This protein binds this small molecule.
Small molecule (SMILES): N[C@@H](CC(=O)O)C(=O)O

Binding-site contacts:
Ligand atom CG contacts residue TYR190 of chain 1.A at 3.3 Å (hydrophobic).
Ligand atom C contacts residue TRP84 of chain 1.A at 3.6 Å (hydrophobic).
Ligand atom OD1 contacts residue GLN1 of chain 1.D at 3.8 Å.
Ligand atom N contacts residue GLN1 of chain 1.D at 3.7 Å.
Ligand atom CA contacts residue TRP84 of chain 1.A at 4.2 Å (hydrophobic).
Ligand atom OD1 contacts residue TYR190 of chain 1.A at 3.5 Å (h-bond).
Ligand atom CG contacts residue GLN1 of chain 1.D at 3.7 Å.
Ligand atom O contacts residue TRP84 of chain 1.A at 3.9 Å.
Ligand atom C contacts residue TYR190 of chain 1.A at 3.9 Å (hydrophobic).
Ligand atom CB contacts residue TYR190 of chain 1.A at 3.6 Å (hydrophobic).
Ligand atom O contacts residue ARG111 of chain 1.A at 2.8 Å (salt-bridge).
Ligand atom O contacts residue GLN1 of chain 1.D at 2.2 Å (h-bond).
Ligand atom CA contacts residue TYR190 of chain 1.A at 4.4 Å (hydrophobic).
Ligand atom C contacts residue ARG111 of chain 1.A at 3.9 Å.
Ligand atom CA contacts residue GLN1 of chain 1.D at 2.4 Å.
Ligand atom C contacts residue GLN1 of chain 1.D at 1.3 Å.
Ligand atom CB contacts residue GLN1 of chain 1.D at 3.0 Å.
Ligand atom OD2 contacts residue TYR190 of chain 1.A at 3.4 Å.

Sequence of chain 1.A:
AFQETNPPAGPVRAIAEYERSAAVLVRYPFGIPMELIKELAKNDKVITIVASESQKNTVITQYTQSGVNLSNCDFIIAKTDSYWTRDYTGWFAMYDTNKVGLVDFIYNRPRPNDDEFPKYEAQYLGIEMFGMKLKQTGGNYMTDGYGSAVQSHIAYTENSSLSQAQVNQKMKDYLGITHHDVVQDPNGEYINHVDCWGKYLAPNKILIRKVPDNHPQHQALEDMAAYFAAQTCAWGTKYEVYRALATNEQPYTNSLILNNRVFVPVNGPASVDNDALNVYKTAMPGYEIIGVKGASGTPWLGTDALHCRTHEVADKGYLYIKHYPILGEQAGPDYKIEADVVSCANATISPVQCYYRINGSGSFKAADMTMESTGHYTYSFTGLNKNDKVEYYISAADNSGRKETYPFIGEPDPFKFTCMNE